Binding-site contacts:
Ligand atom C2 contacts residue VAL98 of chain 1.K at 3.9 Å (hydrophobic).
Ligand atom O6 contacts residue CYS96 of chain 1.B at 3.9 Å.
Ligand atom O6 contacts residue GLN100 of chain 1.B at 4.4 Å.
Ligand atom O1 contacts residue ASP97 of chain 1.B at 3.4 Å.
Ligand atom C5 contacts residue ASP97 of chain 1.B at 4.0 Å.
Ligand atom C6 contacts residue GLY99 of chain 1.B at 3.9 Å.
Ligand atom C6 contacts residue VAL102 of chain 1.K at 4.2 Å (hydrophobic).
Ligand atom C5 contacts residue GLY99 of chain 1.B at 4.4 Å.
Ligand atom C3 contacts residue ASP97 of chain 1.B at 4.4 Å.
Ligand atom O1 contacts residue ARG118 of chain 1.K at 3.7 Å.
Ligand atom C3 contacts residue ARG118 of chain 1.K at 3.4 Å.
Ligand atom O5 contacts residue GLY99 of chain 1.B at 4.4 Å.
Ligand atom C5 contacts residue CYS96 of chain 1.B at 3.6 Å (hydrophobic).
Ligand atom C1 contacts residue VAL98 of chain 1.K at 4.0 Å (hydrophobic).
Ligand atom O3 contacts residue ARG118 of chain 1.K at 2.9 Å (salt-bridge).
Ligand atom C1 contacts residue ARG118 of chain 1.K at 4.3 Å.
Ligand atom O4 contacts residue PHE52 of chain 1.A at 4.1 Å.
Ligand atom C2 contacts residue ASP97 of chain 1.B at 4.2 Å.
Ligand atom O3 contacts residue PHE52 of chain 1.A at 3.0 Å.
Ligand atom C2 contacts residue ARG118 of chain 1.K at 4.4 Å.
Ligand atom O5 contacts residue ASP97 of chain 1.K at 3.8 Å.
Ligand atom C2 contacts residue ASP97 of chain 1.K at 3.8 Å.
Ligand atom O5 contacts residue VAL98 of chain 1.K at 4.1 Å.
Ligand atom O2 contacts residue VAL98 of chain 1.K at 3.0 Å.
Ligand atom O6 contacts residue GLY99 of chain 1.B at 3.8 Å.
Ligand atom O6 contacts residue PRO47 of chain 1.B at 3.7 Å.
Ligand atom O4 contacts residue CYS96 of chain 1.B at 4.3 Å.
Ligand atom C1 contacts residue ASP97 of chain 1.B at 4.0 Å.
Ligand atom O4 contacts residue ARG118 of chain 1.K at 4.3 Å.
Ligand atom C1 contacts residue ASP97 of chain 1.K at 3.1 Å.
Ligand atom C3 contacts residue PHE52 of chain 1.A at 4.3 Å (hydrophobic).
Ligand atom O2 contacts residue ASP97 of chain 1.K at 3.9 Å.
Ligand atom O5 contacts residue ASP97 of chain 1.B at 3.1 Å (salt-bridge).
Ligand atom O6 contacts residue ARG45 of chain 1.B at 4.2 Å.
Ligand atom C6 contacts residue VAL98 of chain 1.K at 3.7 Å (hydrophobic).
Ligand atom C4 contacts residue ARG118 of chain 1.K at 4.4 Å.
Ligand atom O1 contacts residue ASP97 of chain 1.K at 3.8 Å.
Ligand atom O5 contacts residue CYS96 of chain 1.B at 4.1 Å.
Ligand atom C5 contacts residue VAL98 of chain 1.K at 4.5 Å (hydrophobic).
Ligand atom C6 contacts residue CYS96 of chain 1.B at 4.3 Å (hydrophobic).

Sequence of chain 1.B:
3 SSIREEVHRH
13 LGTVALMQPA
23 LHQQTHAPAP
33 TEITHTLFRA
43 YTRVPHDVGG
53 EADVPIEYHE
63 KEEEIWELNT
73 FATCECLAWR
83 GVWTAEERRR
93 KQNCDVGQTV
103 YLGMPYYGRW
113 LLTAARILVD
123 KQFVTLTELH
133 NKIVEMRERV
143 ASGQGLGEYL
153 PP

Sequence of chain 1.A:
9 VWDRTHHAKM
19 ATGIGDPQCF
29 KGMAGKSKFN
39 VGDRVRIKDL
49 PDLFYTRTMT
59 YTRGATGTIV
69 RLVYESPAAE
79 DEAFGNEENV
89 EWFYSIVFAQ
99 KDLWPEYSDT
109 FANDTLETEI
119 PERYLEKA

Sequence of chain 1.K:
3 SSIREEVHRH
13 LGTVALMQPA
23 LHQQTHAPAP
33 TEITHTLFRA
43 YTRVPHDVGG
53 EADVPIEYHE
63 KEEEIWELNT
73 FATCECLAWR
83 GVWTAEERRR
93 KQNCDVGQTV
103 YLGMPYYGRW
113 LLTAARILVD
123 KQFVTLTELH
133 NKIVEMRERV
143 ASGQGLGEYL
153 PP

The small molecule below binds the protein below.
Small molecule (SMILES): OC[C@H]1O[C@](O)(CO)[C@@H](O)[C@@H]1O